Sequence of chain 2.C:
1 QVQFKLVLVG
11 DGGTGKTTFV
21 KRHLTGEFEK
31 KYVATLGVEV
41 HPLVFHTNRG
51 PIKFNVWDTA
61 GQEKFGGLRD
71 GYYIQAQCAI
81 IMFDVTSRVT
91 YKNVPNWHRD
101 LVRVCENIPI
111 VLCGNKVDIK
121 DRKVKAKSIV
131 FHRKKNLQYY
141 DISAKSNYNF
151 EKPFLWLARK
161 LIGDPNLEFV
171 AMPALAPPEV

This small molecule binds to this protein.
Small molecule (SMILES): Nc1nc2c(ncn2[C@@H]2O[C@H](CO[P](=O)(O)O[P](=O)(O)NP(=O)(O)O)[C@@H](O)[C@H]2O)c(=O)[nH]1

Binding-site contacts:
Ligand atom O6 contacts residue LYS116 of chain 2.C at 3.0 Å.
Ligand atom N3B contacts residue GLY12 of chain 2.C at 3.0 Å.
Ligand atom O3G contacts residue LYS16 of chain 2.C at 2.8 Å (salt-bridge).
Ligand atom O3A contacts residue MG1 of chain 2.G at 3.3 Å.
Ligand atom O1A contacts residue THR18 of chain 2.C at 2.9 Å (h-bond).
Ligand atom O1G contacts residue ALA34 of chain 2.C at 3.3 Å.
Ligand atom O1G contacts residue TYR32 of chain 2.C at 3.0 Å (h-bond).
Ligand atom O1B contacts residue GLY15 of chain 2.C at 2.5 Å (h-bond).
Ligand atom O1A contacts residue GLY15 of chain 2.C at 3.1 Å.
Ligand atom O3G contacts residue ALA60 of chain 2.C at 3.4 Å.
Ligand atom N7 contacts residue ASN115 of chain 2.C at 2.8 Å (h-bond).
Ligand atom N3B contacts residue LYS16 of chain 2.C at 3.0 Å (salt-bridge).
Ligand atom O3G contacts residue GLY61 of chain 2.C at 2.6 Å (h-bond).
Ligand atom O1A contacts residue THR17 of chain 2.C at 3.4 Å (h-bond).
Ligand atom C2' contacts residue GLU29 of chain 2.C at 3.1 Å.
Ligand atom O2B contacts residue MG1 of chain 2.G at 2.6 Å.
Ligand atom O6 contacts residue ALA144 of chain 2.C at 3.3 Å (h-bond).
Ligand atom N3B contacts residue GLY13 of chain 2.C at 2.9 Å (h-bond).
Ligand atom O1B contacts residue THR14 of chain 2.C at 3.3 Å (h-bond).
Ligand atom O4' contacts residue LYS116 of chain 2.C at 3.1 Å (salt-bridge).
Ligand atom O1G contacts residue THR35 of chain 2.C at 3.2 Å (h-bond).
Ligand atom O3G contacts residue GLY12 of chain 2.C at 3.3 Å.
Ligand atom N3 contacts residue PHE28 of chain 2.C at 3.4 Å.
Ligand atom C6 contacts residue ASP118 of chain 2.C at 3.4 Å.
Ligand atom O3' contacts residue LYS30 of chain 2.C at 2.5 Å (salt-bridge).
Ligand atom O2G contacts residue THR35 of chain 2.C at 2.6 Å (h-bond).
Ligand atom O6 contacts residue ASN115 of chain 2.C at 2.8 Å (h-bond).
Ligand atom O2G contacts residue MG1 of chain 2.G at 2.8 Å.
Ligand atom O2' contacts residue LYS30 of chain 2.C at 2.6 Å (salt-bridge).
Ligand atom O2A contacts residue MG1 of chain 2.G at 3.4 Å.
Ligand atom C6 contacts residue LYS116 of chain 2.C at 3.3 Å.
Ligand atom O1B contacts residue LYS16 of chain 2.C at 2.7 Å (salt-bridge).
Ligand atom PG contacts residue LYS16 of chain 2.C at 3.3 Å.
Ligand atom O6 contacts residue ASP118 of chain 2.C at 3.2 Å (salt-bridge).
Ligand atom O2' contacts residue GLU29 of chain 2.C at 2.9 Å (salt-bridge).
Ligand atom O2B contacts residue THR17 of chain 2.C at 2.9 Å (h-bond).
Ligand atom O3' contacts residue LYS31 of chain 2.C at 3.4 Å.
Ligand atom PB contacts residue MG1 of chain 2.G at 3.4 Å.
Ligand atom N2 contacts residue ASP118 of chain 2.C at 3.1 Å (salt-bridge).
Ligand atom N1 contacts residue ASP118 of chain 2.C at 2.6 Å (salt-bridge).